Binding-site contacts:
Ligand atom CA contacts residue HIS53 of chain 1.A at 3.2 Å.
Ligand atom P contacts residue SER34 of chain 1.A at 3.5 Å.
Ligand atom P contacts residue SER36 of chain 1.A at 3.2 Å.
Ligand atom OH contacts residue ARG32 of chain 1.A at 3.5 Å (salt-bridge).
Ligand atom CB contacts residue GLU90 of chain 1.A at 3.6 Å.
Ligand atom CD1 contacts residue GLY68 of chain 1.A at 3.6 Å.
Ligand atom O3P contacts residue SER36 of chain 1.A at 3.7 Å.
Ligand atom O contacts residue HIS53 of chain 1.A at 3.0 Å (h-bond).
Ligand atom O3P contacts residue LYS35 of chain 1.A at 3.2 Å (salt-bridge).
Ligand atom CG contacts residue GLY68 of chain 1.A at 3.5 Å.
Ligand atom CE1 contacts residue GLY68 of chain 1.A at 3.7 Å.
Ligand atom CE2 contacts residue GLY67 of chain 1.A at 3.3 Å.
Ligand atom N contacts residue HIS53 of chain 1.A at 2.8 Å (h-bond).
Ligand atom O contacts residue GLU90 of chain 1.A at 3.7 Å.
Ligand atom CA contacts residue GLU17 of chain 1.A at 3.2 Å.
Ligand atom CD1 contacts residue LEU88 of chain 1.A at 3.6 Å (hydrophobic).
Ligand atom O3P contacts residue SER34 of chain 1.A at 3.2 Å (h-bond).
Ligand atom O1P contacts residue SER36 of chain 1.A at 3.0 Å (h-bond).
Ligand atom O2P contacts residue SER36 of chain 1.A at 2.5 Å (h-bond).
Ligand atom CE2 contacts residue GLY68 of chain 1.A at 3.6 Å.
Ligand atom CZ contacts residue TYR81 of chain 1.A at 3.5 Å (hydrophobic).
Ligand atom CB contacts residue THR52 of chain 1.A at 3.4 Å.
Ligand atom CA contacts residue LYS89 of chain 1.A at 3.7 Å.
Ligand atom CZ contacts residue HIS53 of chain 1.A at 3.7 Å.
Ligand atom O3P contacts residue ARG32 of chain 1.A at 3.0 Å (salt-bridge).
Ligand atom O contacts residue THR52 of chain 1.A at 3.6 Å.
Ligand atom O2P contacts residue SER34 of chain 1.A at 2.6 Å (h-bond).
Ligand atom OH contacts residue THR42 of chain 1.A at 3.5 Å.
Ligand atom CB contacts residue HIS53 of chain 1.A at 3.3 Å.
Ligand atom N contacts residue LYS89 of chain 1.A at 2.9 Å (salt-bridge).
Ligand atom CG1 contacts residue ILE54 of chain 1.A at 3.5 Å (hydrophobic).
Ligand atom CD2 contacts residue GLY67 of chain 1.A at 3.3 Å.
Ligand atom CD1 contacts residue HIS53 of chain 1.A at 3.5 Å.
Ligand atom CD2 contacts residue GLY68 of chain 1.A at 3.3 Å.
Ligand atom CE2 contacts residue LEU65 of chain 1.A at 3.7 Å (hydrophobic).
Ligand atom O3P contacts residue THR42 of chain 1.A at 3.4 Å (h-bond).
Ligand atom CZ contacts residue GLY67 of chain 1.A at 3.7 Å.
Ligand atom CB contacts residue GLU17 of chain 1.A at 3.5 Å.
Ligand atom CB contacts residue LYS89 of chain 1.A at 3.6 Å.
Ligand atom C contacts residue HIS53 of chain 1.A at 3.5 Å.

This protein binds this small molecule.
Small molecule (SMILES): CC[C@H](C)[C@H](NC(=O)[C@@H]1CCCN1)C(=O)N[C@@H](Cc1ccc(OP(=O)(O)O)cc1)C(=O)N[C@@H](C)C(=O)N[C@H](C(=O)N[C@H](C(=O)N[C@@H](CC(=O)O)C(=O)N[C@@H](Cc1ccccc1)C(=O)N[C@@H](C)C=O)[C@@H](C)CC)[C@@H](C)O

Sequence of chain 1.A:
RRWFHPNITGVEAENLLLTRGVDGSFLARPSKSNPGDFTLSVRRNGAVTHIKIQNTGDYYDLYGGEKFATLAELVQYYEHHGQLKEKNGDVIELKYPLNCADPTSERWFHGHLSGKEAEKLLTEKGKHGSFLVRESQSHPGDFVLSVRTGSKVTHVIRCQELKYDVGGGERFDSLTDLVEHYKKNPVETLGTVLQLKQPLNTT